Sequence of chain 1.D:
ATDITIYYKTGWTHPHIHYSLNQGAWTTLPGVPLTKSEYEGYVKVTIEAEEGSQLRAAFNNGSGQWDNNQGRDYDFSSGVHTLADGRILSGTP

Binding-site contacts:
Ligand atom O3 contacts residue ARG80 of chain 1.D at 3.8 Å.
Ligand atom O1 contacts residue GLY79 of chain 1.D at 4.0 Å.
Ligand atom O4 contacts residue ARG80 of chain 1.D at 4.3 Å.
Ligand atom C2 contacts residue ARG80 of chain 1.D at 3.9 Å.
Ligand atom O2 contacts residue ARG80 of chain 1.D at 2.8 Å (salt-bridge).
Ligand atom O2 contacts residue GLN78 of chain 1.D at 3.7 Å.
Ligand atom C3 contacts residue ARG80 of chain 1.D at 3.7 Å.
Ligand atom C1 contacts residue ARG80 of chain 1.D at 4.3 Å.
Ligand atom O1 contacts residue ARG80 of chain 1.D at 3.7 Å.

This protein binds this small molecule.
Small molecule (SMILES): OC[C@H]1O[C@H](O[C@H]2[C@H](O)[C@@H](O)[C@@H](O[C@H]3[C@H](O)[C@@H](O)[C@@H](O[C@H]4[C@H](O)[C@@H](O)[C@@H](O)O[C@@H]4CO)O[C@@H]3CO)O[C@@H]2CO)[C@H](O)[C@@H](O)[C@@H]1O